Sequence of chain 1.B:
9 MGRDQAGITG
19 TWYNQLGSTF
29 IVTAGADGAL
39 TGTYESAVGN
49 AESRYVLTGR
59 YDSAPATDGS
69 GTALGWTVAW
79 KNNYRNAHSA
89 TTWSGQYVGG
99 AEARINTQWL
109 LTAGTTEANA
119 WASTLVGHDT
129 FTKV

The protein below binds the small molecule below.
Small molecule (SMILES): O=C(CCCC[C@@H]1SC[C@@H]2NC(=O)N[C@@H]21)N[C@@H]1CC(=O)[C@H](c2cc(CS)cc(CS)c2)C1=O

Sequence of chain 1.A:
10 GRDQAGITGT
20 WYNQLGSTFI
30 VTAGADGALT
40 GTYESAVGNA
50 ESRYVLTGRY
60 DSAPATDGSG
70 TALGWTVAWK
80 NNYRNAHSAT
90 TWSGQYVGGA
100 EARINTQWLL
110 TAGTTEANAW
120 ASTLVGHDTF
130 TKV

Binding-site contacts:
Ligand atom C3 contacts residue TRP107 of chain 1.A at 3.3 Å (hydrophobic).
Ligand atom C1 contacts residue VAL46 of chain 1.A at 3.7 Å (hydrophobic).
Ligand atom C16 contacts residue PEG1 of chain 1.C at 3.7 Å.
Ligand atom C8 contacts residue TRP78 of chain 1.A at 3.5 Å (hydrophobic).
Ligand atom N2 contacts residue SER87 of chain 1.A at 3.0 Å (h-bond).
Ligand atom C contacts residue LEU24 of chain 1.A at 3.7 Å (hydrophobic).
Ligand atom C contacts residue SER26 of chain 1.A at 3.7 Å.
Ligand atom N1 contacts residue ASP127 of chain 1.A at 2.9 Å (salt-bridge).
Ligand atom C4 contacts residue TRP119 of chain 1.B at 3.7 Å (hydrophobic).
Ligand atom O3 contacts residue ASN48 of chain 1.A at 2.8 Å (h-bond).
Ligand atom N1 contacts residue LEU24 of chain 1.A at 3.7 Å.
Ligand atom O contacts residue SER26 of chain 1.A at 2.7 Å (h-bond).
Ligand atom S contacts residue TRP78 of chain 1.A at 3.6 Å.
Ligand atom C5 contacts residue SER44 of chain 1.A at 3.5 Å.
Ligand atom O3 contacts residue GLY47 of chain 1.A at 3.6 Å.
Ligand atom C7 contacts residue ALA49 of chain 1.A at 3.9 Å (hydrophobic).
Ligand atom C8 contacts residue ASN48 of chain 1.A at 3.6 Å.
Ligand atom S contacts residue TRP91 of chain 1.A at 3.8 Å.
Ligand atom O contacts residue ASN22 of chain 1.A at 3.1 Å (h-bond).
Ligand atom C contacts residue ASP127 of chain 1.A at 3.7 Å.
Ligand atom S contacts residue THR89 of chain 1.A at 3.3 Å (h-bond).
Ligand atom C10 contacts residue SER87 of chain 1.A at 3.6 Å.
Ligand atom N contacts residue SER44 of chain 1.A at 3.0 Å (h-bond).
Ligand atom C2 contacts residue TRP107 of chain 1.A at 3.7 Å (hydrophobic).
Ligand atom C5 contacts residue VAL46 of chain 1.A at 3.7 Å (hydrophobic).
Ligand atom O1 contacts residue ASN48 of chain 1.A at 3.2 Å.
Ligand atom C6 contacts residue LEU109 of chain 1.A at 3.7 Å (hydrophobic).
Ligand atom S2 contacts residue GLY47 of chain 1.A at 3.6 Å.
Ligand atom C contacts residue ASN22 of chain 1.A at 3.8 Å.
Ligand atom C7 contacts residue TRP78 of chain 1.A at 3.8 Å (hydrophobic).
Ligand atom C contacts residue TYR42 of chain 1.A at 3.5 Å (hydrophobic).
Ligand atom C1 contacts residue TRP119 of chain 1.B at 3.7 Å (hydrophobic).
Ligand atom C6 contacts residue TRP78 of chain 1.A at 3.7 Å (hydrophobic).
Ligand atom O contacts residue ASP127 of chain 1.A at 3.8 Å.
Ligand atom O contacts residue TYR42 of chain 1.A at 2.7 Å (h-bond).
Ligand atom S2 contacts residue ASN48 of chain 1.A at 3.8 Å.
Ligand atom O1 contacts residue ALA85 of chain 1.A at 3.5 Å.
Ligand atom N contacts residue VAL46 of chain 1.A at 3.6 Å.
Ligand atom C21 contacts residue LEU109 of chain 1.A at 3.9 Å (hydrophobic).
Ligand atom C9 contacts residue ASN48 of chain 1.A at 3.7 Å.